Binding-site contacts:
Ligand atom C6 contacts residue LEU649 of chain 2.B at 3.9 Å (hydrophobic).
Ligand atom O7 contacts residue ASN58 of chain 2.B at 3.7 Å.
Ligand atom C3 contacts residue ASN58 of chain 2.B at 3.7 Å.
Ligand atom C5 contacts residue ASN58 of chain 2.B at 3.6 Å.
Ligand atom C4 contacts residue TRP651 of chain 2.B at 3.9 Å (hydrophobic).
Ligand atom O6 contacts residue LYS405 of chain 2.B at 3.1 Å (salt-bridge).
Ligand atom C4 contacts residue GLY203 of chain 1.B at 3.6 Å.
Ligand atom C5 contacts residue LEU649 of chain 2.B at 4.0 Å (hydrophobic).
Ligand atom O6 contacts residue TRP651 of chain 2.B at 3.9 Å.
Ligand atom O3 contacts residue GLY203 of chain 1.B at 3.8 Å.
Ligand atom C7 contacts residue ASN58 of chain 2.B at 3.5 Å.
Ligand atom C6 contacts residue PRO654 of chain 2.B at 3.7 Å (hydrophobic).
Ligand atom O6 contacts residue TYR665 of chain 2.B at 3.8 Å.
Ligand atom O3 contacts residue TRP651 of chain 2.B at 3.4 Å.
Ligand atom C6 contacts residue TRP651 of chain 2.B at 3.9 Å (hydrophobic).
Ligand atom O6 contacts residue VAL650 of chain 2.B at 4.0 Å.
Ligand atom C2 contacts residue ASN58 of chain 2.B at 2.4 Å.
Ligand atom C6 contacts residue TYR209 of chain 1.B at 3.4 Å (hydrophobic).
Ligand atom C4 contacts residue LEU649 of chain 2.B at 3.8 Å (hydrophobic).
Ligand atom C6 contacts residue VAL650 of chain 2.B at 3.5 Å (hydrophobic).
Ligand atom O5 contacts residue LEU649 of chain 2.B at 3.5 Å.
Ligand atom O5 contacts residue ALA202 of chain 1.B at 3.8 Å.
Ligand atom O2 contacts residue GLY203 of chain 1.B at 3.9 Å.
Ligand atom C1 contacts residue TRP651 of chain 2.B at 3.8 Å (hydrophobic).
Ligand atom O5 contacts residue TRP651 of chain 2.B at 3.4 Å.
Ligand atom C2 contacts residue TRP651 of chain 2.B at 3.8 Å (hydrophobic).
Ligand atom C2 contacts residue LEU649 of chain 2.B at 4.0 Å (hydrophobic).
Ligand atom O4 contacts residue TRP651 of chain 2.B at 3.7 Å.
Ligand atom O5 contacts residue LYS405 of chain 2.B at 3.9 Å.
Ligand atom O2 contacts residue ALA202 of chain 1.B at 3.5 Å.
Ligand atom C5 contacts residue TRP651 of chain 2.B at 3.9 Å (hydrophobic).
Ligand atom O6 contacts residue TRP651 of chain 2.B at 4.0 Å.
Ligand atom O6 contacts residue TYR209 of chain 1.B at 3.3 Å (h-bond).
Ligand atom O5 contacts residue TRP651 of chain 2.B at 3.4 Å.
Ligand atom N2 contacts residue ASN58 of chain 2.B at 2.9 Å (h-bond).
Ligand atom O7 contacts residue ALA202 of chain 1.B at 3.9 Å.
Ligand atom C3 contacts residue TRP651 of chain 2.B at 4.0 Å (hydrophobic).
Ligand atom O6 contacts residue PRO654 of chain 2.B at 3.1 Å.
Ligand atom C1 contacts residue ASN58 of chain 2.B at 1.4 Å.
Ligand atom O5 contacts residue ASN58 of chain 2.B at 2.3 Å (h-bond).

The protein below binds the small molecule below.
Small molecule (SMILES): CC(=O)N[C@H]1[C@H](O[C@H]2[C@H](O)[C@@H](NC(C)=O)CO[C@@H]2CO)O[C@H](CO)[C@@H](O[C@@H]2O[C@H](CO[C@H]3O[C@H](CO)[C@@H](O)[C@H](O[C@H]4O[C@H](CO)[C@@H](O)[C@H](O)[C@@H]4O)[C@@H]3O)[C@@H](O)[C@H](O[C@H]3O[C@H](CO)[C@@H](O)[C@H](O)[C@@H]3O)[C@@H]2O)[C@@H]1O

Sequence of chain 1.B:
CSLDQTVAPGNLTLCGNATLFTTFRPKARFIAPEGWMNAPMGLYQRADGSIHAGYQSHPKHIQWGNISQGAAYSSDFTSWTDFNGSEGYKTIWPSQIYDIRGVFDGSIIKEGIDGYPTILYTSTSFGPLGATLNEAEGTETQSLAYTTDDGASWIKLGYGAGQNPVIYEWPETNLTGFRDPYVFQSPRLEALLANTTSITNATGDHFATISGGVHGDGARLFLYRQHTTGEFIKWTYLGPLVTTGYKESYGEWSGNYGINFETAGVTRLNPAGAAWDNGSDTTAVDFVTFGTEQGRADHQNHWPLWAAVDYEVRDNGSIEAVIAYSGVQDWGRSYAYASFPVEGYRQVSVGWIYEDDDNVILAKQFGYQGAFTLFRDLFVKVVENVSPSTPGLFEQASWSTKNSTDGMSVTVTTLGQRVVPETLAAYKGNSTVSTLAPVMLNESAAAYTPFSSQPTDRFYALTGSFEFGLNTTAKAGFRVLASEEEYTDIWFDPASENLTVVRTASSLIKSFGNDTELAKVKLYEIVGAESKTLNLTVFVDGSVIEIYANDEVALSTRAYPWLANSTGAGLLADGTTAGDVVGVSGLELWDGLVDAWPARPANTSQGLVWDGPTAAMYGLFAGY

Sequence of chain 2.B:
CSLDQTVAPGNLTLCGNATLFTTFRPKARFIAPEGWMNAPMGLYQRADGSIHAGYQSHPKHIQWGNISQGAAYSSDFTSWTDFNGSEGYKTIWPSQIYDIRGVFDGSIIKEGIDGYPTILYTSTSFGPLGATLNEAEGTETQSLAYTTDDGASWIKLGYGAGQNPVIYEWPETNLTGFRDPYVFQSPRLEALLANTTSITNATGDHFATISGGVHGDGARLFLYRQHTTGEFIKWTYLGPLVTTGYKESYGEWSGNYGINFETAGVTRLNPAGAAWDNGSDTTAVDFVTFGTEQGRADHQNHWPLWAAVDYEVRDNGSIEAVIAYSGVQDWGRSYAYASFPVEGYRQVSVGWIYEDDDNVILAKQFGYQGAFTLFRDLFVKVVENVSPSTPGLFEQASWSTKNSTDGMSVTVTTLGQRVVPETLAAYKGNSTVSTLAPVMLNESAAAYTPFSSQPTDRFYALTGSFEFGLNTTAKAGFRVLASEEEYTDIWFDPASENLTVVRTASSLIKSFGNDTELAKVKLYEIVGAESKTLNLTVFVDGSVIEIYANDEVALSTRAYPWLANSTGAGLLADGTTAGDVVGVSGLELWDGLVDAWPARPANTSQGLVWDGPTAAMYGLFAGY